Binding-site contacts:
Ligand atom O6 contacts residue ASP173 of chain 1.D at 3.6 Å.
Ligand atom OAG contacts residue GLY66 of chain 1.D at 2.8 Å (h-bond).
Ligand atom O6 contacts residue VAL175 of chain 1.D at 3.0 Å (h-bond).
Ligand atom OAC contacts residue MG1 of chain 1.O at 2.3 Å.
Ligand atom OAD contacts residue SER91 of chain 1.D at 3.5 Å (h-bond).
Ligand atom OAH contacts residue LYS65 of chain 1.D at 3.3 Å (salt-bridge).
Ligand atom OAB contacts residue SER126 of chain 1.D at 3.4 Å (h-bond).
Ligand atom PBF contacts residue GLY127 of chain 1.D at 3.6 Å.
Ligand atom PBF contacts residue SER126 of chain 1.D at 3.3 Å.
Ligand atom OAC contacts residue ASP181 of chain 1.D at 3.1 Å (salt-bridge).
Ligand atom CAP contacts residue THR129 of chain 1.D at 3.6 Å.
Ligand atom C8 contacts residue ASP125 of chain 1.D at 3.6 Å.
Ligand atom OAC contacts residue ARG187 of chain 1.D at 2.9 Å (salt-bridge).
Ligand atom C2 contacts residue PHE174 of chain 1.D at 3.4 Å (hydrophobic).
Ligand atom OAH contacts residue ARG187 of chain 1.D at 3.1 Å (salt-bridge).
Ligand atom CAT contacts residue VAL123 of chain 1.D at 3.7 Å (hydrophobic).
Ligand atom OAB contacts residue LEU128 of chain 1.D at 3.6 Å.
Ligand atom OAJ contacts residue SER91 of chain 1.D at 3.0 Å (h-bond).
Ligand atom OAF contacts residue ASP125 of chain 1.D at 3.4 Å.
Ligand atom C6 contacts residue LYS153 of chain 1.D at 3.6 Å.
Ligand atom C6 contacts residue VAL175 of chain 1.D at 3.6 Å (hydrophobic).
Ligand atom OAE contacts residue SER126 of chain 1.D at 3.0 Å (h-bond).
Ligand atom PBG contacts residue ARG187 of chain 1.D at 3.5 Å.
Ligand atom N7 contacts residue LYS153 of chain 1.D at 3.1 Å (salt-bridge).
Ligand atom O6 contacts residue LYS153 of chain 1.D at 2.8 Å (salt-bridge).
Ligand atom C2 contacts residue VAL175 of chain 1.D at 3.5 Å (hydrophobic).
Ligand atom PBG contacts residue MG1 of chain 1.O at 3.7 Å.
Ligand atom C6 contacts residue PHE174 of chain 1.D at 3.5 Å (hydrophobic).
Ligand atom C5 contacts residue LYS153 of chain 1.D at 3.6 Å.
Ligand atom OAG contacts residue LYS65 of chain 1.D at 3.4 Å (salt-bridge).
Ligand atom O6 contacts residue PHE174 of chain 1.D at 3.6 Å.
Ligand atom C2 contacts residue ASP181 of chain 1.D at 3.5 Å.
Ligand atom OAF contacts residue SER126 of chain 1.D at 2.6 Å (h-bond).
Ligand atom OAE contacts residue ASP125 of chain 1.D at 2.8 Å (salt-bridge).
Ligand atom OAB contacts residue THR129 of chain 1.D at 2.7 Å (h-bond).
Ligand atom CAT contacts residue ASP125 of chain 1.D at 3.7 Å.
Ligand atom OAG contacts residue ARG187 of chain 1.D at 3.5 Å (salt-bridge).
Ligand atom N1 contacts residue VAL175 of chain 1.D at 2.6 Å (h-bond).
Ligand atom OAE contacts residue GLY127 of chain 1.D at 2.5 Å (h-bond).
Ligand atom N1 contacts residue PHE174 of chain 1.D at 3.2 Å.

This protein binds this small molecule.
Small molecule (SMILES): O=c1nc[nH]c2c1ncn2CCN(CCN(CCP(=O)(O)O)CCP(=O)(O)O)CCP(=O)(O)O

Sequence of chain 1.D:
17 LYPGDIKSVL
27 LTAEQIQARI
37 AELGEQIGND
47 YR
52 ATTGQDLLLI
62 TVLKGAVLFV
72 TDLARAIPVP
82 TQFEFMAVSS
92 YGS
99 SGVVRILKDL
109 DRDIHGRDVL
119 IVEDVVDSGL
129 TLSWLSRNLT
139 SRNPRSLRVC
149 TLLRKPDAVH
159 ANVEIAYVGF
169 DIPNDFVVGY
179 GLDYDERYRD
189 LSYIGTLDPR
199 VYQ